Binding-site contacts:
Ligand atom O1A contacts residue LYS129 of chain 1.E at 2.8 Å (salt-bridge).
Ligand atom O1B contacts residue THR128 of chain 1.E at 2.9 Å (h-bond).
Ligand atom C9 contacts residue GLU184 of chain 1.E at 3.1 Å.
Ligand atom O1A contacts residue GLN220 of chain 1.E at 3.6 Å.
Ligand atom C1 contacts residue LYS129 of chain 1.E at 3.8 Å.
Ligand atom C11 contacts residue GLY126 of chain 1.E at 3.7 Å.
Ligand atom O8 contacts residue TRP145 of chain 1.E at 3.5 Å.
Ligand atom O1B contacts residue GLN220 of chain 1.E at 2.7 Å (h-bond).
Ligand atom C5 contacts residue THR127 of chain 1.E at 3.6 Å.
Ligand atom O4 contacts residue THR127 of chain 1.E at 3.3 Å (h-bond).
Ligand atom O9 contacts residue GLY222 of chain 1.E at 3.7 Å.
Ligand atom O9 contacts residue TYR89 of chain 1.E at 2.9 Å (h-bond).
Ligand atom O6 contacts residue LYS129 of chain 1.E at 3.4 Å (salt-bridge).
Ligand atom C1 contacts residue THR128 of chain 1.E at 3.5 Å.
Ligand atom C6 contacts residue LYS129 of chain 1.E at 3.2 Å.
Ligand atom C9 contacts residue TRP145 of chain 1.E at 3.8 Å (hydrophobic).
Ligand atom O1A contacts residue THR128 of chain 1.E at 3.3 Å (h-bond).
Ligand atom O9 contacts residue HIS177 of chain 1.E at 3.2 Å (h-bond).
Ligand atom O7 contacts residue GLU184 of chain 1.E at 3.5 Å (salt-bridge).
Ligand atom C4 contacts residue THR127 of chain 1.E at 3.2 Å.
Ligand atom O3 contacts residue GLN216 of chain 1.E at 3.4 Å (h-bond).
Ligand atom O2 contacts residue GLY219 of chain 1.E at 2.7 Å (h-bond).
Ligand atom C2 contacts residue GLY219 of chain 1.E at 3.6 Å.
Ligand atom O8 contacts residue GLN220 of chain 1.E at 3.1 Å (h-bond).
Ligand atom C8 contacts residue TRP145 of chain 1.E at 3.9 Å (hydrophobic).
Ligand atom C5 contacts residue GLN220 of chain 1.E at 3.8 Å.
Ligand atom O9 contacts residue GLU184 of chain 1.E at 3.0 Å (salt-bridge).
Ligand atom C3 contacts residue GLY219 of chain 1.E at 3.4 Å.
Ligand atom N5 contacts residue THR127 of chain 1.E at 3.0 Å (h-bond).
Ligand atom C9 contacts residue HIS177 of chain 1.E at 3.3 Å.
Ligand atom O7 contacts residue LEU188 of chain 1.E at 3.8 Å.
Ligand atom C3 contacts residue GLN216 of chain 1.E at 3.6 Å.
Ligand atom C1 contacts residue GLN220 of chain 1.E at 3.3 Å.
Ligand atom C8 contacts residue GLU184 of chain 1.E at 3.4 Å.
Ligand atom O8 contacts residue TYR89 of chain 1.E at 2.7 Å (h-bond).
Ligand atom O2 contacts residue GLN216 of chain 1.E at 3.7 Å.
Ligand atom C7 contacts residue TRP145 of chain 1.E at 3.7 Å (hydrophobic).
Ligand atom C8 contacts residue TYR89 of chain 1.E at 3.6 Å (hydrophobic).
Ligand atom C11 contacts residue TRP145 of chain 1.E at 3.8 Å (hydrophobic).
Ligand atom C9 contacts residue TYR89 of chain 1.E at 3.2 Å (hydrophobic).

The protein below binds the small molecule below.
Small molecule (SMILES): CC(=O)N[C@H]1[C@H]([C@H](O)[C@H](O)CO)O[C@@](OC[C@H]2O[C@@H](O[C@H]3[C@H](O)[C@@H](NC(C)=O)CO[C@@H]3CO)[C@H](O)[C@@H](O)[C@H]2O)(C(=O)O)C[C@@H]1O

Sequence of chain 1.E:
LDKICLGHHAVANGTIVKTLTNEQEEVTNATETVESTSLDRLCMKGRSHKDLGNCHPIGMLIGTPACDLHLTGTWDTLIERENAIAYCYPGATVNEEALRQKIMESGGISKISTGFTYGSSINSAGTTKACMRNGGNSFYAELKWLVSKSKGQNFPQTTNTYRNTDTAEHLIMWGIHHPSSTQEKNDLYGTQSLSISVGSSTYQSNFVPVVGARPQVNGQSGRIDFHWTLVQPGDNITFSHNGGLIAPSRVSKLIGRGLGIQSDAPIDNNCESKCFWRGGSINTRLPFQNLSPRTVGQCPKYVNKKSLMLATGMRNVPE